A small-molecule ligand and the protein it binds are described below.
Small molecule (SMILES): Nc1ncnc2c1ncn2[C@H]1C[C@H](O)[C@@H](COP(=O)(O)O)O1

Binding-site contacts:
Ligand atom C6 contacts residue SER416 of chain 1.FB at 4.0 Å.
Ligand atom C2 contacts residue VAL203 of chain 1.FB at 4.1 Å (hydrophobic).
Ligand atom C4' contacts residue DC1 of chain 1.SF at 3.9 Å.
Ligand atom C2 contacts residue PRO204 of chain 1.FB at 4.1 Å (hydrophobic).
Ligand atom C5 contacts residue SER416 of chain 1.FB at 3.8 Å.
Ligand atom C5 contacts residue PRO415 of chain 1.FB at 3.7 Å (hydrophobic).
Ligand atom C6 contacts residue PRO204 of chain 1.FB at 3.9 Å (hydrophobic).
Ligand atom OP2 contacts residue DC1 of chain 1.SF at 2.5 Å (h-bond).
Ligand atom N7 contacts residue HIS414 of chain 1.FB at 3.6 Å.
Ligand atom C8 contacts residue SER416 of chain 1.FB at 4.1 Å.
Ligand atom N1 contacts residue VAL203 of chain 1.FB at 3.5 Å.
Ligand atom C2' contacts residue HIS414 of chain 1.FB at 3.2 Å.
Ligand atom C4 contacts residue PRO204 of chain 1.FB at 4.0 Å (hydrophobic).
Ligand atom N3 contacts residue PRO415 of chain 1.FB at 3.9 Å.
Ligand atom OP1 contacts residue DC1 of chain 1.SF at 2.5 Å (h-bond).
Ligand atom O4' contacts residue DC1 of chain 1.SF at 3.9 Å.
Ligand atom N6 contacts residue GLY421 of chain 1.FB at 4.0 Å.
Ligand atom N7 contacts residue ASN393 of chain 1.FB at 4.0 Å.
Ligand atom N6 contacts residue GLY423 of chain 1.FB at 3.5 Å (h-bond).
Ligand atom C2 contacts residue GLY423 of chain 1.FB at 3.4 Å.
Ligand atom C1' contacts residue PRO415 of chain 1.FB at 3.7 Å (hydrophobic).
Ligand atom N9 contacts residue HIS414 of chain 1.FB at 4.1 Å.
Ligand atom N7 contacts residue SER416 of chain 1.FB at 3.3 Å.
Ligand atom C6 contacts residue PRO415 of chain 1.FB at 3.7 Å (hydrophobic).
Ligand atom C6 contacts residue VAL203 of chain 1.FB at 4.1 Å (hydrophobic).
Ligand atom C2' contacts residue PRO415 of chain 1.FB at 3.8 Å (hydrophobic).
Ligand atom N9 contacts residue PRO415 of chain 1.FB at 4.0 Å.
Ligand atom N6 contacts residue PHE422 of chain 1.FB at 4.0 Å.
Ligand atom C6 contacts residue GLY423 of chain 1.FB at 3.9 Å.
Ligand atom C4 contacts residue PRO415 of chain 1.FB at 3.8 Å (hydrophobic).
Ligand atom C5' contacts residue DC1 of chain 1.SF at 3.1 Å.
Ligand atom C5 contacts residue PRO204 of chain 1.FB at 3.8 Å (hydrophobic).
Ligand atom C8 contacts residue HIS414 of chain 1.FB at 3.0 Å.
Ligand atom N7 contacts residue PRO204 of chain 1.FB at 4.1 Å.
Ligand atom N6 contacts residue SER416 of chain 1.FB at 3.4 Å (h-bond).
Ligand atom N1 contacts residue PRO415 of chain 1.FB at 3.7 Å.
Ligand atom C2 contacts residue PRO415 of chain 1.FB at 3.8 Å (hydrophobic).
Ligand atom N1 contacts residue GLY423 of chain 1.FB at 3.0 Å (h-bond).
Ligand atom P contacts residue DC1 of chain 1.SF at 1.6 Å.
Ligand atom O5' contacts residue DC1 of chain 1.SF at 2.5 Å (h-bond).

Sequence of chain 1.FB:
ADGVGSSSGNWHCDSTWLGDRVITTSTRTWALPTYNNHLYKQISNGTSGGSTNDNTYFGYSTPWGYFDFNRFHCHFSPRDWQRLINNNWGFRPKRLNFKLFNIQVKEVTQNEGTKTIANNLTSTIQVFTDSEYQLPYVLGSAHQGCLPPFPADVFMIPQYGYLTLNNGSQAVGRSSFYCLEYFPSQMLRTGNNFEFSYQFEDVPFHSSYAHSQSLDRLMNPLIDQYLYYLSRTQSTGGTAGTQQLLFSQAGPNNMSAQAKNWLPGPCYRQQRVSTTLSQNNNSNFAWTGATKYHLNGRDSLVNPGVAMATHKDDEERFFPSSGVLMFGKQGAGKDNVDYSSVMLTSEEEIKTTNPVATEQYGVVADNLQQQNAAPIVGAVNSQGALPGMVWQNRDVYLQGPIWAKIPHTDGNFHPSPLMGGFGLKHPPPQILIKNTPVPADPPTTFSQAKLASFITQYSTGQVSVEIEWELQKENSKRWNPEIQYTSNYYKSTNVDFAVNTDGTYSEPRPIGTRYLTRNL